The protein below binds the small molecule below.
Small molecule (SMILES): CCO/N=C/c1ccc(OCC[C@@H](C)CCN2CCN(c3ccncc3)C2=O)cc1

Binding-site contacts:
Ligand atom CAL contacts residue VAL194 of chain 47.A at 3.8 Å (hydrophobic).
Ligand atom CAF contacts residue LYS111 of chain 47.A at 3.6 Å.
Ligand atom CBA contacts residue TYR110 of chain 47.A at 3.4 Å (hydrophobic).
Ligand atom OAV contacts residue ILE192 of chain 47.A at 3.1 Å.
Ligand atom CAX contacts residue PHE236 of chain 47.A at 3.3 Å (hydrophobic).
Ligand atom NAU contacts residue LYS111 of chain 47.A at 3.5 Å (salt-bridge).
Ligand atom CAO contacts residue PHE236 of chain 47.A at 3.7 Å (hydrophobic).
Ligand atom CAH contacts residue TYR110 of chain 47.A at 3.6 Å (hydrophobic).
Ligand atom CAX contacts residue TYR110 of chain 47.A at 3.6 Å (hydrophobic).
Ligand atom CBB contacts residue MET130 of chain 47.A at 3.7 Å (hydrophobic).
Ligand atom CAI contacts residue TYR157 of chain 47.A at 3.6 Å (hydrophobic).
Ligand atom OAC contacts residue PHE236 of chain 47.A at 3.5 Å.
Ligand atom NBD contacts residue PHE236 of chain 47.A at 3.6 Å.
Ligand atom CAA contacts residue SER180 of chain 47.A at 3.6 Å.
Ligand atom NAT contacts residue TYR157 of chain 47.A at 3.4 Å.
Ligand atom CAZ contacts residue VAL194 of chain 47.A at 3.9 Å (hydrophobic).
Ligand atom CAL contacts residue MET130 of chain 47.A at 3.2 Å (hydrophobic).
Ligand atom CAB contacts residue TYR203 of chain 47.A at 3.6 Å (hydrophobic).
Ligand atom NBC contacts residue PHE236 of chain 47.A at 3.7 Å.
Ligand atom CAK contacts residue TYR157 of chain 47.A at 3.6 Å (hydrophobic).
Ligand atom NBD contacts residue TYR110 of chain 47.A at 3.4 Å.
Ligand atom CAE contacts residue SER204 of chain 47.A at 3.4 Å.
Ligand atom CAY contacts residue VAL194 of chain 47.A at 3.8 Å (hydrophobic).
Ligand atom NAT contacts residue ILE192 of chain 47.A at 3.8 Å.
Ligand atom CAN contacts residue ILE108 of chain 47.A at 3.7 Å (hydrophobic).
Ligand atom CAJ contacts residue LEU132 of chain 47.A at 3.3 Å (hydrophobic).
Ligand atom CAA contacts residue ILE181 of chain 47.A at 3.8 Å (hydrophobic).
Ligand atom OAC contacts residue THR109 of chain 47.A at 3.8 Å.
Ligand atom CAM contacts residue TYR157 of chain 47.A at 3.8 Å (hydrophobic).
Ligand atom CAS contacts residue TYR203 of chain 47.A at 3.7 Å (hydrophobic).
Ligand atom CAA contacts residue ILE155 of chain 47.A at 3.8 Å (hydrophobic).
Ligand atom CAJ contacts residue VAL194 of chain 47.A at 3.6 Å (hydrophobic).
Ligand atom CAA contacts residue PRO179 of chain 47.A at 3.3 Å (hydrophobic).
Ligand atom CAL contacts residue LEU132 of chain 47.A at 3.9 Å (hydrophobic).
Ligand atom OAC contacts residue TYR110 of chain 47.A at 3.6 Å.
Ligand atom CAD contacts residue ILE192 of chain 47.A at 3.4 Å (hydrophobic).
Ligand atom CAR contacts residue TYR203 of chain 47.A at 3.7 Å (hydrophobic).
Ligand atom CAG contacts residue TYR110 of chain 47.A at 3.7 Å (hydrophobic).
Ligand atom CAQ contacts residue PHE236 of chain 47.A at 3.5 Å (hydrophobic).
Ligand atom CAE contacts residue TYR110 of chain 47.A at 3.8 Å (hydrophobic).

Sequence of chain 47.A:
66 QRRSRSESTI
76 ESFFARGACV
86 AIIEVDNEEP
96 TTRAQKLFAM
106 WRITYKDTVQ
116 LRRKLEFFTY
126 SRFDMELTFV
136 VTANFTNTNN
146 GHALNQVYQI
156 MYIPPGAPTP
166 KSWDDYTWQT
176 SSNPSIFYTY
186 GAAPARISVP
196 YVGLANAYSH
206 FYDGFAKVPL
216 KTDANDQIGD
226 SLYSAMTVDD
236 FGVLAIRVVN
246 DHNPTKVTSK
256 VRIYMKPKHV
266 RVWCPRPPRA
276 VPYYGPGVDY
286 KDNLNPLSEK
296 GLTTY

Sequence of chain 47.C:
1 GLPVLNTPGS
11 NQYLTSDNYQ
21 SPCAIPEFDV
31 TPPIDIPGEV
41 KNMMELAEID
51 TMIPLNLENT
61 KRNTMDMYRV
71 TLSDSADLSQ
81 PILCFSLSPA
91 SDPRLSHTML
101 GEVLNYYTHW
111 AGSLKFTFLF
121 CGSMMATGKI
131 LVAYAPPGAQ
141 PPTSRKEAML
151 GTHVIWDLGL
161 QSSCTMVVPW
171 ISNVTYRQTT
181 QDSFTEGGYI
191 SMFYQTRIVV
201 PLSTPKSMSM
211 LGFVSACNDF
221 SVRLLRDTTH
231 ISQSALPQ